Sequence of chain 1.C:
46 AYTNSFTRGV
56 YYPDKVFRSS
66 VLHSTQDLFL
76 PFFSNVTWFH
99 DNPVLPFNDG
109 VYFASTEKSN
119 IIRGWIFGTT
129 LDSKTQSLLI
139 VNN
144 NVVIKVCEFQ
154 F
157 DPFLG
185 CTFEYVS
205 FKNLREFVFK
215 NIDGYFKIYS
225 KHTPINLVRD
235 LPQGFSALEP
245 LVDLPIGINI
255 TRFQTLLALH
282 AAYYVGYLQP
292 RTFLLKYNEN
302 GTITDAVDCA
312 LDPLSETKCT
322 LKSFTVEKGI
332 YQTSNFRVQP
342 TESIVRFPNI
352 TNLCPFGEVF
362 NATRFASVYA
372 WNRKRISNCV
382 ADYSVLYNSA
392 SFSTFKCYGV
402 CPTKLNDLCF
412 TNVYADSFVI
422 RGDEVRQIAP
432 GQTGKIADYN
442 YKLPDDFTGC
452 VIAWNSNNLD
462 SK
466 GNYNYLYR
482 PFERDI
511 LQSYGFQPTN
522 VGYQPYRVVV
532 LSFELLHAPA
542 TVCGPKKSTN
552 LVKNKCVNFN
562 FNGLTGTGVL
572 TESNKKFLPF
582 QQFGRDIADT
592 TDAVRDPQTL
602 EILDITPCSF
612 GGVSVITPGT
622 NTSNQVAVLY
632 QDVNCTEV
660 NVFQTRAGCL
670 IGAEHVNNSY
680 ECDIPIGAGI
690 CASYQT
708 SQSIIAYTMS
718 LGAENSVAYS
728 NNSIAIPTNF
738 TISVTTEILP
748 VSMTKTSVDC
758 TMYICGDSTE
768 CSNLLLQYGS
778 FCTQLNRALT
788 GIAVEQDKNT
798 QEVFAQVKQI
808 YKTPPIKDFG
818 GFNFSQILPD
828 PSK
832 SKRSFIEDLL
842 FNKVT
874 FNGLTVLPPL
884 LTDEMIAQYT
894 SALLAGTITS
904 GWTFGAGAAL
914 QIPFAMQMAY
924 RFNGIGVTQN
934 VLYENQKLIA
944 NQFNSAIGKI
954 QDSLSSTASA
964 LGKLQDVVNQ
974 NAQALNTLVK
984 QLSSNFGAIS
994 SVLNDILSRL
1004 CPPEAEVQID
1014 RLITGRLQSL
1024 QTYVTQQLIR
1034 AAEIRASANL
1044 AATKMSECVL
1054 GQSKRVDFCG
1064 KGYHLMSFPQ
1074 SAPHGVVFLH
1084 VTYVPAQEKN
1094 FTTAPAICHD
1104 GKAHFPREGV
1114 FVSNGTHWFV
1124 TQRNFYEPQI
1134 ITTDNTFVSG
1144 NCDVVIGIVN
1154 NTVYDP

The protein below binds the small molecule below.
Small molecule (SMILES): CC(=O)N[C@@H]1[C@@H](O)[C@H](O)[C@@H](CO)O[C@H]1O

Binding-site contacts:
Ligand atom C7 contacts residue ASN728 of chain 1.C at 3.2 Å.
Ligand atom C8 contacts residue GLY1150 of chain 1.C at 3.3 Å.
Ligand atom C5 contacts residue ASN728 of chain 1.C at 3.8 Å.
Ligand atom C2 contacts residue ASN728 of chain 1.C at 2.5 Å.
Ligand atom O5 contacts residue ASN728 of chain 1.C at 2.4 Å (h-bond).
Ligand atom C3 contacts residue ASN728 of chain 1.C at 3.9 Å.
Ligand atom C8 contacts residue ASN728 of chain 1.C at 4.3 Å.
Ligand atom C4 contacts residue ASN728 of chain 1.C at 4.3 Å.
Ligand atom O7 contacts residue ASN728 of chain 1.C at 3.1 Å (h-bond).
Ligand atom C1 contacts residue ASN728 of chain 1.C at 1.5 Å.
Ligand atom C8 contacts residue ILE1149 of chain 1.C at 4.0 Å (hydrophobic).
Ligand atom N2 contacts residue ASN728 of chain 1.C at 2.9 Å (h-bond).